This small molecule binds to this protein.
Small molecule (SMILES): CC(=O)N[C@H]1[C@H](O[C@H]2[C@H](O)[C@@H](NC(C)=O)CO[C@@H]2CO)O[C@H](CO)[C@@H](O)[C@@H]1O

Sequence of chain 23.E:
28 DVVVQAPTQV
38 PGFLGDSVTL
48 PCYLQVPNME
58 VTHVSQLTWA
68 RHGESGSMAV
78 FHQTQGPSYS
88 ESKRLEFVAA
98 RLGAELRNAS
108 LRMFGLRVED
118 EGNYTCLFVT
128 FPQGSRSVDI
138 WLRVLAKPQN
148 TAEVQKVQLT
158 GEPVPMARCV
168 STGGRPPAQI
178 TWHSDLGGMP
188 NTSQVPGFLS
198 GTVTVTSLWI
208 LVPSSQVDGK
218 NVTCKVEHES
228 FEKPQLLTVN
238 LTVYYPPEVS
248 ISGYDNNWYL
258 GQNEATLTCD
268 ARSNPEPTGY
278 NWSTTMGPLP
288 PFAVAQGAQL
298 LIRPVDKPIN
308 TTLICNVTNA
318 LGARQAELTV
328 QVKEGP

Binding-site contacts:
Ligand atom C7 contacts residue ASN188 of chain 23.E at 3.9 Å.
Ligand atom C2 contacts residue ASN188 of chain 23.E at 2.6 Å.
Ligand atom O6 contacts residue ASN188 of chain 23.E at 4.5 Å.
Ligand atom C5 contacts residue ASN188 of chain 23.E at 3.6 Å.
Ligand atom C4 contacts residue ASN188 of chain 23.E at 4.2 Å.
Ligand atom C1 contacts residue ASN188 of chain 23.E at 1.4 Å.
Ligand atom O5 contacts residue ASN188 of chain 23.E at 2.3 Å (h-bond).
Ligand atom O7 contacts residue ASN188 of chain 23.E at 4.2 Å.
Ligand atom C3 contacts residue ASN188 of chain 23.E at 3.9 Å.
Ligand atom N2 contacts residue ASN188 of chain 23.E at 3.1 Å (h-bond).